Binding-site contacts:
Ligand atom O3G contacts residue ASP170 of chain 1.B at 2.5 Å (salt-bridge).
Ligand atom O2B contacts residue LYS46 of chain 1.B at 3.8 Å.
Ligand atom PB contacts residue LYS46 of chain 1.B at 3.4 Å.
Ligand atom O4' contacts residue TYR12 of chain 1.B at 3.3 Å.
Ligand atom PB contacts residue GLY43 of chain 1.B at 3.5 Å.
Ligand atom O1A contacts residue THR48 of chain 1.B at 3.9 Å.
Ligand atom C5 contacts residue TYR12 of chain 1.B at 3.5 Å (hydrophobic).
Ligand atom O1B contacts residue HIS41 of chain 1.B at 3.9 Å.
Ligand atom O1A contacts residue SER47 of chain 1.B at 3.2 Å.
Ligand atom O1B contacts residue GLY43 of chain 1.B at 2.5 Å (h-bond).
Ligand atom N3B contacts residue LYS46 of chain 1.B at 3.0 Å (salt-bridge).
Ligand atom C8 contacts residue TYR12 of chain 1.B at 3.8 Å (hydrophobic).
Ligand atom O2B contacts residue GLY43 of chain 1.B at 3.5 Å (h-bond).
Ligand atom O5' contacts residue GLY43 of chain 1.B at 3.9 Å.
Ligand atom O2B contacts residue THR42 of chain 1.B at 3.0 Å (h-bond).
Ligand atom N1 contacts residue TYR12 of chain 1.B at 3.5 Å.
Ligand atom N9 contacts residue TYR12 of chain 1.B at 3.7 Å.
Ligand atom N3B contacts residue SER47 of chain 1.B at 3.4 Å (h-bond).
Ligand atom C2 contacts residue TYR12 of chain 1.B at 3.4 Å (hydrophobic).
Ligand atom O1G contacts residue SER47 of chain 1.B at 3.0 Å (h-bond).
Ligand atom PG contacts residue SER47 of chain 1.B at 3.0 Å.
Ligand atom O2A contacts residue SER47 of chain 1.B at 2.7 Å (h-bond).
Ligand atom PA contacts residue GLY45 of chain 1.B at 3.9 Å.
Ligand atom O5' contacts residue GLY45 of chain 1.B at 3.2 Å (h-bond).
Ligand atom O3G contacts residue GLN92 of chain 1.B at 3.8 Å.
Ligand atom O2G contacts residue LYS46 of chain 1.B at 3.8 Å.
Ligand atom O2A contacts residue GLY45 of chain 1.B at 3.2 Å.
Ligand atom O3A contacts residue GLY43 of chain 1.B at 3.9 Å.
Ligand atom PA contacts residue SER47 of chain 1.B at 3.8 Å.
Ligand atom O2A contacts residue LYS46 of chain 1.B at 2.8 Å (salt-bridge).
Ligand atom O1B contacts residue LYS46 of chain 1.B at 3.0 Å (salt-bridge).
Ligand atom O1B contacts residue THR42 of chain 1.B at 3.4 Å.
Ligand atom O3G contacts residue SER47 of chain 1.B at 2.4 Å (h-bond).
Ligand atom C6 contacts residue TYR12 of chain 1.B at 3.6 Å (hydrophobic).
Ligand atom N3 contacts residue TYR12 of chain 1.B at 3.4 Å.
Ligand atom O1B contacts residue SER44 of chain 1.B at 3.1 Å (h-bond).
Ligand atom C1' contacts residue TYR12 of chain 1.B at 3.9 Å (hydrophobic).
Ligand atom C4 contacts residue TYR12 of chain 1.B at 3.8 Å (hydrophobic).
Ligand atom O3' contacts residue GLY43 of chain 1.B at 3.6 Å.
Ligand atom O2G contacts residue GLN92 of chain 1.B at 3.8 Å.

Sequence of chain 1.B:
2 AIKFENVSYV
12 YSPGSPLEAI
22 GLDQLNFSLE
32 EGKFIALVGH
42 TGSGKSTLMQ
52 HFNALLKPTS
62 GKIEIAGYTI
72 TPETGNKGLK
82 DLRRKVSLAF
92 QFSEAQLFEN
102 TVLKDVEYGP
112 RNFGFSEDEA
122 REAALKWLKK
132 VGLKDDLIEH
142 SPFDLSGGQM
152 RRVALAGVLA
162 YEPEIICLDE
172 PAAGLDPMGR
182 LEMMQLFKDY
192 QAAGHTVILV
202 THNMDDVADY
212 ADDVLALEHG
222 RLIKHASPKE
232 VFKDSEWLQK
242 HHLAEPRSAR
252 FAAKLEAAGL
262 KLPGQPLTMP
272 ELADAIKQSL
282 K

The small molecule below binds the protein below.
Small molecule (SMILES): Nc1ncnc2c1ncn2[C@@H]1O[C@H](CO[P](=O)(O)O[P](=O)(O)NP(=O)(O)O)[C@@H](O)[C@H]1O